Binding-site contacts:
Ligand atom C7 contacts residue PRO230 of chain 1.B at 4.0 Å (hydrophobic).
Ligand atom O6 contacts residue THR270 of chain 1.B at 3.8 Å.
Ligand atom C2 contacts residue ASN259 of chain 1.B at 2.3 Å.
Ligand atom O5 contacts residue ASN259 of chain 1.B at 2.4 Å (h-bond).
Ligand atom C5 contacts residue ASN259 of chain 1.B at 3.6 Å.
Ligand atom C1 contacts residue SER255 of chain 1.B at 4.1 Å.
Ligand atom C8 contacts residue SER255 of chain 1.B at 3.7 Å.
Ligand atom O6 contacts residue ASP256 of chain 1.B at 3.1 Å (salt-bridge).
Ligand atom C3 contacts residue ASN259 of chain 1.B at 3.7 Å.
Ligand atom O6 contacts residue GLY271 of chain 1.B at 3.0 Å.
Ligand atom C4 contacts residue ASN259 of chain 1.B at 4.1 Å.
Ligand atom C6 contacts residue THR270 of chain 1.B at 4.0 Å.
Ligand atom O7 contacts residue ASN259 of chain 1.B at 4.4 Å.
Ligand atom C5 contacts residue THR270 of chain 1.B at 3.6 Å.
Ligand atom C1 contacts residue THR270 of chain 1.B at 3.0 Å.
Ligand atom O5 contacts residue SER255 of chain 1.B at 4.4 Å.
Ligand atom C7 contacts residue ASN259 of chain 1.B at 3.4 Å.
Ligand atom O5 contacts residue THR270 of chain 1.B at 2.7 Å (h-bond).
Ligand atom C6 contacts residue ASP256 of chain 1.B at 4.3 Å.
Ligand atom C2 contacts residue SER255 of chain 1.B at 4.5 Å.
Ligand atom C1 contacts residue ASN259 of chain 1.B at 1.4 Å.
Ligand atom C8 contacts residue PRO230 of chain 1.B at 3.4 Å (hydrophobic).
Ligand atom N2 contacts residue ASN259 of chain 1.B at 2.7 Å (h-bond).
Ligand atom C6 contacts residue GLY271 of chain 1.B at 4.0 Å.
Ligand atom C8 contacts residue ASN259 of chain 1.B at 3.4 Å.
Ligand atom O7 contacts residue PRO230 of chain 1.B at 3.9 Å.
Ligand atom O5 contacts residue ASP256 of chain 1.B at 3.8 Å.

A protein and the small-molecule ligand that binds it are described below.
Small molecule (SMILES): CC(=O)N[C@@H]1[C@@H](O)[C@H](O)[C@@H](CO)O[C@H]1O

Sequence of chain 1.B:
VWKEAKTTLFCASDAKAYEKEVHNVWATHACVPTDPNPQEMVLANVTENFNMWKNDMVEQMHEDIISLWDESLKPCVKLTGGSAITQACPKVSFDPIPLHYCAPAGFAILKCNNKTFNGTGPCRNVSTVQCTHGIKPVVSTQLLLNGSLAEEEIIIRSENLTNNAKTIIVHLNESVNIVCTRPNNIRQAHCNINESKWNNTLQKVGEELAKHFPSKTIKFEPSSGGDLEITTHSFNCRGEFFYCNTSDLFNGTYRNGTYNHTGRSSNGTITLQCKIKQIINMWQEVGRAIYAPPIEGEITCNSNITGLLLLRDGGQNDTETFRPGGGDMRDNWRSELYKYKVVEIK